Binding-site contacts:
Ligand atom C6 contacts residue ILE273 of chain 1.B at 4.2 Å (hydrophobic).
Ligand atom C4 contacts residue ASN208 of chain 1.B at 4.3 Å.
Ligand atom C1 contacts residue PHE224 of chain 1.B at 3.9 Å (hydrophobic).
Ligand atom C8 contacts residue THR144 of chain 1.B at 4.5 Å.
Ligand atom O1 contacts residue PHE224 of chain 1.B at 3.9 Å.
Ligand atom C5 contacts residue SER205 of chain 1.B at 3.9 Å.
Ligand atom O1 contacts residue MET83 of chain 1.B at 4.5 Å.
Ligand atom C1 contacts residue SER205 of chain 1.B at 4.3 Å.
Ligand atom C5 contacts residue ILE273 of chain 1.B at 3.9 Å (hydrophobic).
Ligand atom C3 contacts residue ALA209 of chain 1.B at 4.1 Å (hydrophobic).
Ligand atom C6 contacts residue PHE224 of chain 1.B at 4.5 Å (hydrophobic).
Ligand atom C2 contacts residue PHE224 of chain 1.B at 4.0 Å (hydrophobic).
Ligand atom C7 contacts residue ILE273 of chain 1.B at 3.9 Å (hydrophobic).
Ligand atom C3 contacts residue SER205 of chain 1.B at 3.5 Å.
Ligand atom C6 contacts residue ILE220 of chain 1.B at 4.4 Å (hydrophobic).
Ligand atom C8 contacts residue ILE273 of chain 1.B at 4.1 Å (hydrophobic).
Ligand atom O2 contacts residue ARG81 of chain 1.B at 3.8 Å.
Ligand atom C4 contacts residue HIS221 of chain 1.B at 4.2 Å.
Ligand atom C2 contacts residue HIS221 of chain 1.B at 3.9 Å.
Ligand atom C3 contacts residue ASN208 of chain 1.B at 4.2 Å.
Ligand atom C8 contacts residue THR274 of chain 1.B at 4.4 Å.
Ligand atom O1 contacts residue SER205 of chain 1.B at 3.4 Å.
Ligand atom C1 contacts residue HIS221 of chain 1.B at 4.2 Å.
Ligand atom C7 contacts residue ASN208 of chain 1.B at 4.4 Å.
Ligand atom O2 contacts residue HIS221 of chain 1.B at 3.2 Å (h-bond).
Ligand atom C4 contacts residue SER205 of chain 1.B at 4.3 Å.
Ligand atom C2 contacts residue SER205 of chain 1.B at 4.2 Å.
Ligand atom O1 contacts residue SER206 of chain 1.B at 3.5 Å (h-bond).
Ligand atom C5 contacts residue ASN208 of chain 1.B at 3.7 Å.
Ligand atom O2 contacts residue PHE224 of chain 1.B at 4.1 Å.
Ligand atom C3 contacts residue HIS221 of chain 1.B at 4.0 Å.
Ligand atom O1 contacts residue ALA209 of chain 1.B at 4.4 Å.
Ligand atom C2 contacts residue ILE220 of chain 1.B at 4.2 Å (hydrophobic).
Ligand atom C8 contacts residue CYS275 of chain 1.B at 4.1 Å (hydrophobic).
Ligand atom C4 contacts residue ILE220 of chain 1.B at 3.6 Å (hydrophobic).
Ligand atom C1 contacts residue ARG81 of chain 1.B at 4.4 Å.

The small molecule below binds the protein below.
Small molecule (SMILES): CCCCCCCC(=O)O

Sequence of chain 1.B:
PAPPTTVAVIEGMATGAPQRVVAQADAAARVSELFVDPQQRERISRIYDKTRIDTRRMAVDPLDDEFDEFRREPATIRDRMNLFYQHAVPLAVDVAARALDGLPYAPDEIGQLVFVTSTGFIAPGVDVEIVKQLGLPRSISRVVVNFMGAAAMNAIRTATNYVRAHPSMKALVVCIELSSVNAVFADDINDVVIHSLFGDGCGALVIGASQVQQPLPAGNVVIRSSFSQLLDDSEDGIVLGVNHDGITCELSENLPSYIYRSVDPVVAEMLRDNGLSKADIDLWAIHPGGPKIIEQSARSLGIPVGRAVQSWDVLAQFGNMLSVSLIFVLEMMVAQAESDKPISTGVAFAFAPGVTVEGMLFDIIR